Binding-site contacts:
Ligand atom N6 contacts residue U2 of chain 49.C at 4.2 Å.
Ligand atom N1 contacts residue U1 of chain 49.C at 2.8 Å (h-bond).
Ligand atom C2 contacts residue U1 of chain 49.C at 3.5 Å.
Ligand atom C4 contacts residue U2 of chain 49.C at 4.2 Å.
Ligand atom N3 contacts residue U3 of chain 49.C at 4.2 Å.
Ligand atom C6 contacts residue U1 of chain 49.C at 3.6 Å.
Ligand atom C6 contacts residue U3 of chain 49.C at 3.3 Å.
Ligand atom C2 contacts residue U2 of chain 49.C at 3.2 Å.
Ligand atom N6 contacts residue U1 of chain 49.C at 2.8 Å (h-bond).
Ligand atom C6 contacts residue U2 of chain 49.C at 4.1 Å.
Ligand atom C2 contacts residue U3 of chain 49.C at 3.0 Å.
Ligand atom N1 contacts residue U2 of chain 49.C at 3.5 Å (h-bond).
Ligand atom N6 contacts residue U3 of chain 49.C at 3.0 Å (h-bond).
Ligand atom N1 contacts residue U3 of chain 49.C at 2.7 Å (h-bond).
Ligand atom N3 contacts residue U2 of chain 49.C at 3.7 Å.

The protein below binds the small molecule below.
Small molecule (SMILES): Nc1ncnc2c1ncn2[C@@H]1O[C@H](CO[P](=O)(O)O[C@H]2[C@@H](O)[C@H](n3cnc4c(N)ncnc43)O[C@@H]2CO[P](=O)(O)O[C@H]2[C@@H](O)[C@H](n3cnc4c(N)ncnc43)O[C@@H]2COP(=O)(O)O)[C@@H](O)[C@H]1O